Sequence of chain 15.A:
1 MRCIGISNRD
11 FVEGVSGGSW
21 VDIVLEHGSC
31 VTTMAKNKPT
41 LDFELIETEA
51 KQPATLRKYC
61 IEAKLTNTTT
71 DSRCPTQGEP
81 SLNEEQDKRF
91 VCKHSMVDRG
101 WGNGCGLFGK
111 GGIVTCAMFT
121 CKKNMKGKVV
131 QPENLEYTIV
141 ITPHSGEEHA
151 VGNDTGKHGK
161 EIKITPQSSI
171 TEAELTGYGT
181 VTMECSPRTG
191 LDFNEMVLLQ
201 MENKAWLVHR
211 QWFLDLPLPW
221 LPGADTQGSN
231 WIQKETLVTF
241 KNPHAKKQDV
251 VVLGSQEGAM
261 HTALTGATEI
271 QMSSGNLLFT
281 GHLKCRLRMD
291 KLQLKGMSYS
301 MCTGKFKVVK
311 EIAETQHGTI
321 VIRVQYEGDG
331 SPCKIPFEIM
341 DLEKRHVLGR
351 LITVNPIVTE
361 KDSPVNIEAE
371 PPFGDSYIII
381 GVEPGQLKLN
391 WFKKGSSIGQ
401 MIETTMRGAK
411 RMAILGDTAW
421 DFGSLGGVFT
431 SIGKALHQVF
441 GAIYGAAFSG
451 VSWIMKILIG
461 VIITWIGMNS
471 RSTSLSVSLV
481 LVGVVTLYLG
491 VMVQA

The small molecule below binds the protein below.
Small molecule (SMILES): CC(=O)N[C@@H]1[C@@H](O)[C@H](O)[C@@H](CO)O[C@H]1O

Binding-site contacts:
Ligand atom C2 contacts residue ASN67 of chain 15.A at 2.5 Å.
Ligand atom C7 contacts residue ASN67 of chain 15.A at 3.9 Å.
Ligand atom O7 contacts residue ASN67 of chain 15.A at 4.3 Å.
Ligand atom C8 contacts residue PHE90 of chain 15.A at 3.7 Å (hydrophobic).
Ligand atom O5 contacts residue ASN67 of chain 15.A at 2.4 Å (h-bond).
Ligand atom C4 contacts residue ASN67 of chain 15.A at 4.2 Å.
Ligand atom N2 contacts residue ASN67 of chain 15.A at 2.9 Å (h-bond).
Ligand atom C8 contacts residue MET118 of chain 15.A at 4.3 Å (hydrophobic).
Ligand atom C5 contacts residue ASN67 of chain 15.A at 3.7 Å.
Ligand atom C8 contacts residue ASN67 of chain 15.A at 4.3 Å.
Ligand atom C3 contacts residue ASN67 of chain 15.A at 3.8 Å.
Ligand atom C1 contacts residue ASN67 of chain 15.A at 1.4 Å.